Sequence of chain 1.A:
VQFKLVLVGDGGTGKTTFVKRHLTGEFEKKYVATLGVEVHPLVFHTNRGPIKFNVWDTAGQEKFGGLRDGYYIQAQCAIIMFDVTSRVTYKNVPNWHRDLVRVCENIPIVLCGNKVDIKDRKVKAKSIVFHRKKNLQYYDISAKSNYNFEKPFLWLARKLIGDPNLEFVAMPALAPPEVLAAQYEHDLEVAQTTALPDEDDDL

Binding-site contacts:
Ligand atom C8 contacts residue THR46 of chain 1.A at 3.6 Å.
Ligand atom N3B contacts residue MG1 of chain 1.F at 3.5 Å.
Ligand atom N1 contacts residue LYS173 of chain 1.A at 3.5 Å.
Ligand atom O1B contacts residue THR45 of chain 1.A at 3.0 Å (h-bond).
Ligand atom C2' contacts residue THR46 of chain 1.A at 3.5 Å.
Ligand atom O6 contacts residue ASN143 of chain 1.A at 3.1 Å (h-bond).
Ligand atom O2' contacts residue PHE56 of chain 1.A at 3.6 Å.
Ligand atom PG contacts residue MG1 of chain 1.F at 3.2 Å.
Ligand atom O6 contacts residue LYS173 of chain 1.A at 3.3 Å (salt-bridge).
Ligand atom O2' contacts residue LYS58 of chain 1.A at 3.4 Å (salt-bridge).
Ligand atom O2A contacts residue THR46 of chain 1.A at 2.6 Å (h-bond).
Ligand atom O1B contacts residue LYS44 of chain 1.A at 3.6 Å (salt-bridge).
Ligand atom O2A contacts residue THR45 of chain 1.A at 3.2 Å (h-bond).
Ligand atom N1 contacts residue ASP146 of chain 1.A at 2.8 Å (salt-bridge).
Ligand atom N3B contacts residue GLY41 of chain 1.A at 3.1 Å (h-bond).
Ligand atom O2' contacts residue GLU57 of chain 1.A at 2.7 Å (salt-bridge).
Ligand atom O4' contacts residue LYS144 of chain 1.A at 3.2 Å (salt-bridge).
Ligand atom O2G contacts residue LYS44 of chain 1.A at 2.7 Å (salt-bridge).
Ligand atom O2B contacts residue THR42 of chain 1.A at 3.5 Å (h-bond).
Ligand atom N2 contacts residue ASP146 of chain 1.A at 2.9 Å (salt-bridge).
Ligand atom PB contacts residue MG1 of chain 1.F at 3.3 Å.
Ligand atom O1B contacts residue MG1 of chain 1.F at 2.1 Å.
Ligand atom PB contacts residue LYS44 of chain 1.A at 3.6 Å.
Ligand atom O2B contacts residue GLY43 of chain 1.A at 3.1 Å (h-bond).
Ligand atom N3B contacts residue TYR60 of chain 1.A at 3.2 Å.
Ligand atom O5' contacts residue THR46 of chain 1.A at 3.1 Å (h-bond).
Ligand atom O1A contacts residue TYR60 of chain 1.A at 3.3 Å.
Ligand atom O3' contacts residue LYS58 of chain 1.A at 2.9 Å (salt-bridge).
Ligand atom N2 contacts residue ILE147 of chain 1.A at 3.3 Å.
Ligand atom O2A contacts residue GLY43 of chain 1.A at 3.3 Å.
Ligand atom O1G contacts residue TYR60 of chain 1.A at 2.6 Å (h-bond).
Ligand atom O2B contacts residue LYS44 of chain 1.A at 2.8 Å (salt-bridge).
Ligand atom C5' contacts residue GLY41 of chain 1.A at 3.5 Å.
Ligand atom O3G contacts residue MG1 of chain 1.F at 1.9 Å.
Ligand atom O3G contacts residue THR63 of chain 1.A at 2.8 Å (h-bond).
Ligand atom O6 contacts residue ALA172 of chain 1.A at 2.9 Å (h-bond).
Ligand atom O2G contacts residue GLY89 of chain 1.A at 2.8 Å (h-bond).
Ligand atom N7 contacts residue ASN143 of chain 1.A at 3.2 Å (h-bond).
Ligand atom PA contacts residue THR46 of chain 1.A at 3.4 Å.
Ligand atom O3A contacts residue GLY43 of chain 1.A at 3.0 Å (h-bond).

A protein and the small-molecule ligand that binds it are described below.
Small molecule (SMILES): Nc1nc2c(ncn2[C@@H]2O[C@H](CO[P](=O)(O)O[P](=O)(O)NP(=O)(O)O)[C@@H](O)[C@H]2O)c(=O)[nH]1